The small molecule below binds the protein below.
Small molecule (SMILES): O=C(O)C(=O)CC1(C(=O)O)C=CC(O)C=C1

Sequence of chain 1.D:
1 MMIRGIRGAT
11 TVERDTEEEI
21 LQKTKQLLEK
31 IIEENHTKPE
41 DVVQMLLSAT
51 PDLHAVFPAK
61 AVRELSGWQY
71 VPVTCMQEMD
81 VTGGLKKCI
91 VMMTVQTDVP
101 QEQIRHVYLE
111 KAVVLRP

Binding-site contacts:
Ligand atom O4 contacts residue ISJ1 of chain 1.O at 0.8 Å (h-bond).
Ligand atom C6 contacts residue ISJ1 of chain 1.O at 0.4 Å.
Ligand atom C8 contacts residue ISJ1 of chain 1.O at 1.8 Å.
Ligand atom O'L contacts residue ISJ1 of chain 1.O at 0.3 Å (h-bond).
Ligand atom O71 contacts residue LYS60 of chain 1.F at 3.6 Å.
Ligand atom O4 contacts residue GLU78 of chain 1.D at 2.7 Å (salt-bridge).
Ligand atom C1' contacts residue ISJ1 of chain 1.O at 0.5 Å.
Ligand atom C5 contacts residue THR74 of chain 1.F at 3.5 Å.
Ligand atom C2 contacts residue ISJ1 of chain 1.O at 0.6 Å.
Ligand atom O'L contacts residue CIR90 of chain 1.D at 3.0 Å (h-bond).
Ligand atom O'M contacts residue ARG7 of chain 1.D at 2.8 Å (salt-bridge).
Ligand atom O1' contacts residue LEU115 of chain 1.D at 3.4 Å.
Ligand atom O4 contacts residue THR74 of chain 1.F at 3.2 Å (h-bond).
Ligand atom C4 contacts residue CIR90 of chain 1.D at 3.4 Å.
Ligand atom C4 contacts residue GLU78 of chain 1.D at 3.6 Å.
Ligand atom C1 contacts residue ISJ1 of chain 1.O at 0.5 Å.
Ligand atom C7 contacts residue ISJ1 of chain 1.O at 0.3 Å.
Ligand atom O'L contacts residue ARG7 of chain 1.D at 2.7 Å (salt-bridge).
Ligand atom O1' contacts residue CIR90 of chain 1.D at 3.1 Å (h-bond).
Ligand atom O'M contacts residue ISJ1 of chain 1.O at 0.6 Å (h-bond).
Ligand atom C5 contacts residue ISJ1 of chain 1.O at 0.2 Å.
Ligand atom O4 contacts residue CYS75 of chain 1.F at 2.8 Å (h-bond).
Ligand atom C2' contacts residue ARG7 of chain 1.D at 3.1 Å.
Ligand atom O'M contacts residue TYR108 of chain 1.D at 3.1 Å (h-bond).
Ligand atom C3 contacts residue ISJ1 of chain 1.O at 1.1 Å.
Ligand atom C4 contacts residue ISJ1 of chain 1.O at 0.2 Å.
Ligand atom O72 contacts residue ALA59 of chain 1.F at 3.3 Å.
Ligand atom O72 contacts residue ISJ1 of chain 1.O at 0.6 Å (h-bond).
Ligand atom C5 contacts residue ARG7 of chain 1.D at 3.4 Å.
Ligand atom C7 contacts residue ALA59 of chain 1.F at 3.5 Å (hydrophobic).
Ligand atom O4 contacts residue CIR90 of chain 1.D at 3.7 Å.
Ligand atom O71 contacts residue ISJ1 of chain 1.O at 0.6 Å (h-bond).
Ligand atom C2' contacts residue ISJ1 of chain 1.O at 0.4 Å.
Ligand atom O1' contacts residue ISJ1 of chain 1.O at 0.8 Å.
Ligand atom C5 contacts residue VAL73 of chain 1.F at 3.3 Å (hydrophobic).
Ligand atom O'L contacts residue LEU115 of chain 1.D at 3.5 Å.
Ligand atom O72 contacts residue VAL73 of chain 1.F at 3.4 Å.
Ligand atom C3 contacts residue PHE57 of chain 1.F at 3.3 Å (hydrophobic).
Ligand atom C2 contacts residue PHE57 of chain 1.F at 3.5 Å (hydrophobic).
Ligand atom C6 contacts residue VAL73 of chain 1.F at 3.4 Å (hydrophobic).

Sequence of chain 1.F:
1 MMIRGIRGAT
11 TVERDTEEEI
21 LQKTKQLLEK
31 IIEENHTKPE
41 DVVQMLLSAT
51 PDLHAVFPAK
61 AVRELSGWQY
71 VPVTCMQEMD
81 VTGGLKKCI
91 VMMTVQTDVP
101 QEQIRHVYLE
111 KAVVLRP